A protein and the small-molecule ligand that binds it are described below.
Small molecule (SMILES): CCCCO[C@]1(C(=O)O)C[C@H](O)[C@@H](NC(C)=O)[C@H]([C@H](O)[C@H](O)CO)O1

Binding-site contacts:
Ligand atom C6 contacts residue TYR145 of chain 30.A at 3.4 Å (hydrophobic).
Ligand atom O4 contacts residue ASN251 of chain 29.A at 4.3 Å.
Ligand atom C1 contacts residue SER147 of chain 30.A at 3.6 Å.
Ligand atom O1A contacts residue ALA146 of chain 30.A at 3.2 Å.
Ligand atom C4 contacts residue PRO252 of chain 29.A at 4.3 Å (hydrophobic).
Ligand atom O4 contacts residue TYR145 of chain 30.A at 4.1 Å.
Ligand atom C8 contacts residue ALA146 of chain 30.A at 4.4 Å (hydrophobic).
Ligand atom O9 contacts residue TYR145 of chain 30.A at 4.3 Å.
Ligand atom O10 contacts residue TYR250 of chain 29.A at 2.3 Å (h-bond).
Ligand atom C4 contacts residue TYR145 of chain 30.A at 3.6 Å (hydrophobic).
Ligand atom C11 contacts residue ARG143 of chain 30.A at 3.9 Å.
Ligand atom C10 contacts residue TYR250 of chain 29.A at 2.9 Å (hydrophobic).
Ligand atom C1 contacts residue PRO252 of chain 29.A at 4.1 Å (hydrophobic).
Ligand atom O8 contacts residue ALA146 of chain 30.A at 3.4 Å.
Ligand atom O10 contacts residue ASN96 of chain 29.A at 4.3 Å.
Ligand atom O1B contacts residue ALA146 of chain 30.A at 4.3 Å.
Ligand atom C4 contacts residue TYR250 of chain 29.A at 4.3 Å (hydrophobic).
Ligand atom C11 contacts residue TYR250 of chain 29.A at 3.1 Å (hydrophobic).
Ligand atom C11 contacts residue TYR145 of chain 30.A at 3.8 Å (hydrophobic).
Ligand atom C1 contacts residue ALA146 of chain 30.A at 4.0 Å (hydrophobic).
Ligand atom O1A contacts residue SER147 of chain 30.A at 3.1 Å (h-bond).
Ligand atom O1A contacts residue ASN148 of chain 30.A at 4.5 Å.
Ligand atom O4 contacts residue TYR250 of chain 29.A at 3.0 Å.
Ligand atom C3 contacts residue PRO252 of chain 29.A at 4.3 Å (hydrophobic).
Ligand atom O1B contacts residue SER147 of chain 30.A at 2.6 Å (h-bond).
Ligand atom C9 contacts residue TYR145 of chain 30.A at 4.2 Å (hydrophobic).
Ligand atom C6 contacts residue ALA146 of chain 30.A at 4.3 Å (hydrophobic).
Ligand atom O4 contacts residue PRO252 of chain 29.A at 4.0 Å.
Ligand atom C5 contacts residue TYR145 of chain 30.A at 3.4 Å (hydrophobic).
Ligand atom C7 contacts residue TYR145 of chain 30.A at 3.9 Å (hydrophobic).
Ligand atom C10 contacts residue TYR145 of chain 30.A at 3.6 Å (hydrophobic).
Ligand atom O1B contacts residue PRO252 of chain 29.A at 3.4 Å.
Ligand atom N5 contacts residue TYR145 of chain 30.A at 2.6 Å (h-bond).
Ligand atom N5 contacts residue TYR250 of chain 29.A at 3.9 Å.

Sequence of chain 30.A:
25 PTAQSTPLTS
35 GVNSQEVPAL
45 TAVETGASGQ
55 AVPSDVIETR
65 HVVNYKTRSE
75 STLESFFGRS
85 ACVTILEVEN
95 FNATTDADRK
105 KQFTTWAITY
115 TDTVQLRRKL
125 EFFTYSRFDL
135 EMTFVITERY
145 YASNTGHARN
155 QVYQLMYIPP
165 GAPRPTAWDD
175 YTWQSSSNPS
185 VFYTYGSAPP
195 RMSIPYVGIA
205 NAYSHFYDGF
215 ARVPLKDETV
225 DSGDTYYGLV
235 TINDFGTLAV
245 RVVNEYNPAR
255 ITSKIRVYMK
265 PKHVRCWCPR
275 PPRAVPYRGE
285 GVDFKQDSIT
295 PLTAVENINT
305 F

Sequence of chain 29.A:
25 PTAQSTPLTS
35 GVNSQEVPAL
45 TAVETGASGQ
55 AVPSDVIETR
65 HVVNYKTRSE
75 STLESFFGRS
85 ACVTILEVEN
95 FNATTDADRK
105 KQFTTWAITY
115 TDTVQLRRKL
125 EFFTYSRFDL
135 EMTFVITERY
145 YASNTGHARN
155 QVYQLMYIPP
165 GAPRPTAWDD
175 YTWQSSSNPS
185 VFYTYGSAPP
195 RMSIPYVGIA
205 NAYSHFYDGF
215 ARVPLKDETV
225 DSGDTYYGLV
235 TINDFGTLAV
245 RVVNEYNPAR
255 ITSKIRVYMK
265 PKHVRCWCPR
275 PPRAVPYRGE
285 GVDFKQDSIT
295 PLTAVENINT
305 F